Sequence of chain 1.B:
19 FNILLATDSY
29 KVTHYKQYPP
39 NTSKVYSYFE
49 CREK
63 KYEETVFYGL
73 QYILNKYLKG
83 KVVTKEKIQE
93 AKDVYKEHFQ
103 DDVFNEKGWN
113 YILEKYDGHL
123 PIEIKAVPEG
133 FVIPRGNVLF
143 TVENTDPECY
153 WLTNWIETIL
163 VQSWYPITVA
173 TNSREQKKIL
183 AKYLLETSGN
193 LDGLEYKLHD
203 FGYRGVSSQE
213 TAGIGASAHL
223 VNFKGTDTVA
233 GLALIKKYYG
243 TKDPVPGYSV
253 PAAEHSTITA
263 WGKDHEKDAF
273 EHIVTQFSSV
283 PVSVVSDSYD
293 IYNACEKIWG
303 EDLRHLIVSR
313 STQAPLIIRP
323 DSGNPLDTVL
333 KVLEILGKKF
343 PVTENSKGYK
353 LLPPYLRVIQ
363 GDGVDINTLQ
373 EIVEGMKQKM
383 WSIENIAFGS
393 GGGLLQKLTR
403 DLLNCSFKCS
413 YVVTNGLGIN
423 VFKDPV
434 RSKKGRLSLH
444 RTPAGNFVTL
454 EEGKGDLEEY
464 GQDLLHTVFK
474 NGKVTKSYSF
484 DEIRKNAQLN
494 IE

Binding-site contacts:
Ligand atom C23 contacts residue PHE203 of chain 1.A at 3.7 Å (hydrophobic).
Ligand atom C1 contacts residue TYR198 of chain 1.A at 3.8 Å (hydrophobic).
Ligand atom C15 contacts residue PRO317 of chain 1.A at 3.6 Å (hydrophobic).
Ligand atom C24 contacts residue ARG321 of chain 1.A at 3.5 Å.
Ligand atom C6 contacts residue VAL252 of chain 1.A at 3.8 Å (hydrophobic).
Ligand atom C29 contacts residue ASP229 of chain 1.A at 3.7 Å.
Ligand atom N27 contacts residue ARG206 of chain 1.A at 3.8 Å.
Ligand atom C5 contacts residue VAL252 of chain 1.A at 3.7 Å (hydrophobic).
Ligand atom O22 contacts residue ARG321 of chain 1.A at 3.7 Å.
Ligand atom C20 contacts residue PHE203 of chain 1.A at 3.7 Å (hydrophobic).
Ligand atom C4 contacts residue SER285 of chain 1.A at 3.6 Å.
Ligand atom C24 contacts residue ALA254 of chain 1.A at 3.5 Å (hydrophobic).
Ligand atom C10 contacts residue ILE319 of chain 1.A at 3.4 Å (hydrophobic).
Ligand atom C16 contacts residue PRO283 of chain 1.A at 3.7 Å (hydrophobic).
Ligand atom C20 contacts residue SER285 of chain 1.A at 3.6 Å.
Ligand atom C28 contacts residue TYR28 of chain 1.B at 3.7 Å (hydrophobic).
Ligand atom O18 contacts residue ILE319 of chain 1.A at 3.3 Å.
Ligand atom C7 contacts residue HIS201 of chain 1.A at 3.1 Å.
Ligand atom C17 contacts residue PRO283 of chain 1.A at 3.9 Å (hydrophobic).
Ligand atom C30 contacts residue PHE203 of chain 1.A at 3.3 Å (hydrophobic).
Ligand atom C1 contacts residue ALA389 of chain 1.A at 3.8 Å (hydrophobic).
Ligand atom C21 contacts residue ALA254 of chain 1.A at 3.4 Å (hydrophobic).
Ligand atom C30 contacts residue ASP229 of chain 1.A at 3.5 Å.
Ligand atom C30 contacts residue TYR28 of chain 1.B at 3.5 Å (hydrophobic).
Ligand atom C24 contacts residue TYR28 of chain 1.B at 3.9 Å (hydrophobic).
Ligand atom C20 contacts residue ALA254 of chain 1.A at 3.7 Å (hydrophobic).
Ligand atom O18 contacts residue ALA389 of chain 1.A at 3.7 Å.
Ligand atom C28 contacts residue ARG206 of chain 1.A at 3.7 Å.
Ligand atom O22 contacts residue SER285 of chain 1.A at 2.8 Å (h-bond).
Ligand atom C28 contacts residue PHE203 of chain 1.A at 3.7 Å (hydrophobic).
Ligand atom C23 contacts residue ARG321 of chain 1.A at 3.9 Å.
Ligand atom O22 contacts residue PHE203 of chain 1.A at 3.7 Å.
Ligand atom C11 contacts residue ILE319 of chain 1.A at 3.7 Å (hydrophobic).
Ligand atom C25 contacts residue TYR28 of chain 1.B at 3.9 Å (hydrophobic).
Ligand atom C3 contacts residue ILE361 of chain 1.A at 3.5 Å (hydrophobic).
Ligand atom C6 contacts residue HIS201 of chain 1.A at 3.6 Å.
Ligand atom C29 contacts residue TYR28 of chain 1.B at 3.5 Å (hydrophobic).
Ligand atom C29 contacts residue PHE203 of chain 1.A at 3.6 Å (hydrophobic).
Ligand atom C14 contacts residue PRO317 of chain 1.A at 3.8 Å (hydrophobic).
Ligand atom C4 contacts residue ILE361 of chain 1.A at 3.9 Å (hydrophobic).

Sequence of chain 1.A:
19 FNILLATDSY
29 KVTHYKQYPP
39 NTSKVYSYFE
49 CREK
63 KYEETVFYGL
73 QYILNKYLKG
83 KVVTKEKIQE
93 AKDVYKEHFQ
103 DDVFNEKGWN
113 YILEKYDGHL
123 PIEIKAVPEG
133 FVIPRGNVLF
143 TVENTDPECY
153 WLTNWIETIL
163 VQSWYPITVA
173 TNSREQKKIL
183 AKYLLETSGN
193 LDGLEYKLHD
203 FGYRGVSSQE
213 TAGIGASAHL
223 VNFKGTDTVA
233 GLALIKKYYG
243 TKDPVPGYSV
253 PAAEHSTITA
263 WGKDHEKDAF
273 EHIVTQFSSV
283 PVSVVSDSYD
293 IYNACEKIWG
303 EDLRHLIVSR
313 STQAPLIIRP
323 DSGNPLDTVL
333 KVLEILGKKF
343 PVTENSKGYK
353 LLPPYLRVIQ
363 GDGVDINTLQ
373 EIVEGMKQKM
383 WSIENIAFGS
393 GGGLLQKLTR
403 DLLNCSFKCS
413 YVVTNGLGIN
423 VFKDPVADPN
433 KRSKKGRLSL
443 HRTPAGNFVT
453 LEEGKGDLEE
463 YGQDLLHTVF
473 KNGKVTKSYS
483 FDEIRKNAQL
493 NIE

A protein and the small-molecule ligand that binds it are described below.
Small molecule (SMILES): O=C(Nc1ccc(CN2C(=O)c3ccccc3C2=O)cc1)[C@H]1C[C@@H]1c1cccnc1